A protein and the small-molecule ligand that binds it are described below.
Small molecule (SMILES): CC(C)[C@H](NC(=O)[C@H](Cc1ccc(OP(=O)(O)O)cc1)NC(=O)[C@@H]([NH3+])CO)C(=O)N[C@@H](CC(N)=O)C(=O)N[C@H](C=O)C(C)C

Binding-site contacts:
Ligand atom P contacts residue SER35 of chain 1.G at 3.8 Å.
Ligand atom O3P contacts residue ARG14 of chain 1.G at 2.7 Å (salt-bridge).
Ligand atom O1P contacts residue SER35 of chain 1.G at 2.7 Å (h-bond).
Ligand atom CG contacts residue LYS56 of chain 1.G at 3.4 Å.
Ligand atom O1P contacts residue SER37 of chain 1.G at 3.5 Å (h-bond).
Ligand atom CA contacts residue ARG14 of chain 1.G at 3.2 Å.
Ligand atom O contacts residue ARG14 of chain 1.G at 3.3 Å (salt-bridge).
Ligand atom ND2 contacts residue LEU67 of chain 1.G at 2.8 Å (h-bond).
Ligand atom CG contacts residue LEU67 of chain 1.G at 3.8 Å (hydrophobic).
Ligand atom C contacts residue HIS54 of chain 1.G at 3.6 Å.
Ligand atom O1P contacts residue GLU36 of chain 1.G at 3.3 Å (salt-bridge).
Ligand atom N contacts residue HIS54 of chain 1.G at 3.0 Å (h-bond).
Ligand atom P contacts residue SER43 of chain 1.G at 3.5 Å.
Ligand atom O1P contacts residue ARG33 of chain 1.G at 3.4 Å (salt-bridge).
Ligand atom CA contacts residue HIS54 of chain 1.G at 3.3 Å.
Ligand atom C contacts residue ARG14 of chain 1.G at 3.1 Å.
Ligand atom CG2 contacts residue PHE55 of chain 1.G at 3.5 Å (hydrophobic).
Ligand atom P contacts residue ARG33 of chain 1.G at 3.7 Å.
Ligand atom OD1 contacts residue PHE55 of chain 1.G at 3.5 Å.
Ligand atom CD2 contacts residue HIS54 of chain 1.G at 3.8 Å.
Ligand atom CE2 contacts residue SER43 of chain 1.G at 3.7 Å.
Ligand atom P contacts residue ARG14 of chain 1.G at 3.1 Å.
Ligand atom P contacts residue SER37 of chain 1.G at 3.8 Å.
Ligand atom ND2 contacts residue LYS56 of chain 1.G at 3.3 Å (salt-bridge).
Ligand atom O2P contacts residue ARG33 of chain 1.G at 2.6 Å (salt-bridge).
Ligand atom N contacts residue ARG14 of chain 1.G at 3.6 Å (salt-bridge).
Ligand atom CZ contacts residue ARG14 of chain 1.G at 3.8 Å.
Ligand atom CD2 contacts residue PHE55 of chain 1.G at 3.5 Å (hydrophobic).
Ligand atom O2P contacts residue ARG14 of chain 1.G at 2.5 Å (salt-bridge).
Ligand atom CZ contacts residue SER43 of chain 1.G at 3.6 Å.
Ligand atom O1P contacts residue SER43 of chain 1.G at 3.4 Å (h-bond).
Ligand atom CD2 contacts residue LYS56 of chain 1.G at 3.2 Å.
Ligand atom OD1 contacts residue LYS56 of chain 1.G at 3.1 Å (salt-bridge).
Ligand atom CD1 contacts residue LYS56 of chain 1.G at 3.6 Å.
Ligand atom O3P contacts residue SER37 of chain 1.G at 3.1 Å (h-bond).
Ligand atom CE2 contacts residue LYS56 of chain 1.G at 3.7 Å.
Ligand atom OG contacts residue ARG14 of chain 1.G at 3.4 Å (salt-bridge).
Ligand atom O2P contacts residue SER43 of chain 1.G at 3.7 Å.
Ligand atom CG2 contacts residue HIS54 of chain 1.G at 3.5 Å.
Ligand atom OH contacts residue SER43 of chain 1.G at 2.8 Å (h-bond).

Sequence of chain 1.G:
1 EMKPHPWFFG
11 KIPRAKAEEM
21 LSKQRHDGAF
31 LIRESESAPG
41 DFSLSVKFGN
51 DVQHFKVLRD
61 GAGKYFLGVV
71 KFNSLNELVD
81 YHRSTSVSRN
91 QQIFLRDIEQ